Sequence of chain 1.A:
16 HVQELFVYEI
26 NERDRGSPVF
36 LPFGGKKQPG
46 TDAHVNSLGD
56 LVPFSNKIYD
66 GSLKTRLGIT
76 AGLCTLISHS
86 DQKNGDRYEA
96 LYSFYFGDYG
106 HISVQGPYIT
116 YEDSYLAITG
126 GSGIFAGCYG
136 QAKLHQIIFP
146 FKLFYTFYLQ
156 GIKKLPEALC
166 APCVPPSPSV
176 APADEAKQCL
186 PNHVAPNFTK

A protein and the small-molecule ligand that binds it are described below.
Small molecule (SMILES): CC/C=C\C[C@@H]1O[C@@H]1C/C=C\CCCCCCCC(=O)O

Binding-site contacts:
Ligand atom O2 contacts residue 10X1 of chain 1.M at 0.5 Å (h-bond).
Ligand atom C8 contacts residue TYR93 of chain 1.A at 3.4 Å (hydrophobic).
Ligand atom C13 contacts residue 10X1 of chain 1.M at 0.5 Å.
Ligand atom C18 contacts residue 10X1 of chain 1.M at 0.0 Å.
Ligand atom C5 contacts residue PRO145 of chain 1.A at 3.7 Å (hydrophobic).
Ligand atom C17 contacts residue TYR113 of chain 1.A at 3.7 Å (hydrophobic).
Ligand atom C4 contacts residue PRO33 of chain 1.A at 3.8 Å (hydrophobic).
Ligand atom C17 contacts residue 10X1 of chain 1.M at 0.3 Å.
Ligand atom O1 contacts residue 10X1 of chain 1.M at 0.6 Å (h-bond).
Ligand atom C18 contacts residue TYR97 of chain 1.A at 3.5 Å (hydrophobic).
Ligand atom C14 contacts residue 10X1 of chain 1.M at 0.3 Å.
Ligand atom C5 contacts residue 10X1 of chain 1.M at 0.5 Å.
Ligand atom O1 contacts residue PRO33 of chain 1.A at 3.0 Å (h-bond).
Ligand atom C2 contacts residue PHE35 of chain 1.A at 3.7 Å (hydrophobic).
Ligand atom C13 contacts residue ASN61 of chain 1.A at 3.6 Å.
Ligand atom C6 contacts residue 10X1 of chain 1.M at 0.0 Å.
Ligand atom C8 contacts residue 10X1 of chain 1.M at 0.3 Å.
Ligand atom C15 contacts residue 10X1 of chain 1.M at 0.3 Å.
Ligand atom C15 contacts residue GLU24 of chain 1.A at 3.2 Å.
Ligand atom C10 contacts residue TYR113 of chain 1.A at 3.6 Å (hydrophobic).
Ligand atom C12 contacts residue PHE59 of chain 1.A at 3.8 Å (hydrophobic).
Ligand atom C7 contacts residue 10X1 of chain 1.M at 0.4 Å.
Ligand atom C3 contacts residue 10X1 of chain 1.M at 0.1 Å.
Ligand atom C18 contacts residue CYS79 of chain 1.A at 3.7 Å (hydrophobic).
Ligand atom C1 contacts residue 10X1 of chain 1.M at 0.2 Å.
Ligand atom C11 contacts residue 10X1 of chain 1.M at 1.0 Å.
Ligand atom C9 contacts residue TYR93 of chain 1.A at 3.4 Å (hydrophobic).
Ligand atom C12 contacts residue 10X1 of chain 1.M at 0.8 Å.
Ligand atom C13 contacts residue PHE59 of chain 1.A at 3.3 Å (hydrophobic).
Ligand atom C9 contacts residue 10X1 of chain 1.M at 0.3 Å.
Ligand atom O3 contacts residue 10X1 of chain 1.M at 0.4 Å (h-bond).
Ligand atom C4 contacts residue 10X1 of chain 1.M at 0.1 Å.
Ligand atom C15 contacts residue ASN61 of chain 1.A at 3.7 Å.
Ligand atom C16 contacts residue GLU24 of chain 1.A at 3.4 Å.
Ligand atom C16 contacts residue TYR150 of chain 1.A at 3.4 Å (hydrophobic).
Ligand atom C16 contacts residue 10X1 of chain 1.M at 0.3 Å.
Ligand atom O3 contacts residue ASN61 of chain 1.A at 3.5 Å (h-bond).
Ligand atom C10 contacts residue 10X1 of chain 1.M at 0.5 Å.
Ligand atom C6 contacts residue PHE144 of chain 1.A at 3.7 Å (hydrophobic).
Ligand atom C2 contacts residue 10X1 of chain 1.M at 0.2 Å.